This small molecule binds to this protein.
Small molecule (SMILES): CC(=O)N[C@H]1[C@H](OC[C@H]2OC[C@H](NC(C)=O)[C@@H](O)[C@@H]2O)O[C@H](CO)[C@@H](O)[C@@H]1O

Sequence of chain 1.L:
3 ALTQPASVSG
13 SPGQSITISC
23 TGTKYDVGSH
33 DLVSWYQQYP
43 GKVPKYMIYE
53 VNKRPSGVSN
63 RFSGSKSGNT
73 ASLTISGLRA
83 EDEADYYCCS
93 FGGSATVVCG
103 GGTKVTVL

Sequence of chain 1.I:
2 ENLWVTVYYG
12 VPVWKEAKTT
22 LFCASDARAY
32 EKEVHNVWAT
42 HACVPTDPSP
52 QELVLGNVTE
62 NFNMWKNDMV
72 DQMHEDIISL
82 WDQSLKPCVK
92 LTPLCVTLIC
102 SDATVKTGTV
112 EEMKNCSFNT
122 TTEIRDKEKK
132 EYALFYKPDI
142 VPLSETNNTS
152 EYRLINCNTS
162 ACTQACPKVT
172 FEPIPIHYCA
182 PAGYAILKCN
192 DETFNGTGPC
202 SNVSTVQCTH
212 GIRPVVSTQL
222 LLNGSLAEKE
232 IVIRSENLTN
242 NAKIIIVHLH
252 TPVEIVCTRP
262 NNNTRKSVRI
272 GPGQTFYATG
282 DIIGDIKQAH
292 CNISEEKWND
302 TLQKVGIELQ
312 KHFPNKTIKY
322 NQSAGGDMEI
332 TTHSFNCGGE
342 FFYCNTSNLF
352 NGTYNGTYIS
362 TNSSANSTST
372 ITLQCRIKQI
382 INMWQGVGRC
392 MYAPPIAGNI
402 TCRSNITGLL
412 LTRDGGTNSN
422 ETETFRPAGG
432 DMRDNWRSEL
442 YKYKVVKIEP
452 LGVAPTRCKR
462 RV

Binding-site contacts:
Ligand atom C3 contacts residue ASN400 of chain 1.I at 3.8 Å.
Ligand atom O7 contacts residue HIS32 of chain 1.L at 3.7 Å.
Ligand atom C8 contacts residue ASN400 of chain 1.I at 2.8 Å.
Ligand atom C2 contacts residue THR402 of chain 1.I at 4.4 Å.
Ligand atom C7 contacts residue HIS32 of chain 1.L at 4.1 Å.
Ligand atom O5 contacts residue THR402 of chain 1.I at 4.3 Å.
Ligand atom O5 contacts residue ASN400 of chain 1.I at 2.4 Å (h-bond).
Ligand atom C8 contacts residue LEU34 of chain 1.L at 4.3 Å (hydrophobic).
Ligand atom O7 contacts residue ASN400 of chain 1.I at 2.6 Å.
Ligand atom C8 contacts residue HIS32 of chain 1.L at 3.5 Å.
Ligand atom C1 contacts residue ASN400 of chain 1.I at 1.6 Å.
Ligand atom C8 contacts residue ASP33 of chain 1.L at 3.3 Å.
Ligand atom O7 contacts residue GLY399 of chain 1.I at 4.2 Å.
Ligand atom C5 contacts residue ASN400 of chain 1.I at 3.6 Å.
Ligand atom N2 contacts residue ASN400 of chain 1.I at 2.8 Å (h-bond).
Ligand atom C2 contacts residue ASN400 of chain 1.I at 2.4 Å.
Ligand atom C7 contacts residue ASN400 of chain 1.I at 2.8 Å.
Ligand atom C4 contacts residue ASN400 of chain 1.I at 4.1 Å.